Binding-site contacts:
Ligand atom CL contacts residue LEU40 of chain 2.A at 3.6 Å.
Ligand atom CL contacts residue ARG39 of chain 2.A at 3.4 Å.
Ligand atom C11 contacts residue EDO1 of chain 2.D at 3.6 Å.
Ligand atom C16 contacts residue TYR73 of chain 1.A at 3.4 Å (hydrophobic).
Ligand atom C11 contacts residue MET66 of chain 1.A at 3.5 Å (hydrophobic).
Ligand atom C12 contacts residue ASN36 of chain 2.A at 3.7 Å.
Ligand atom N4 contacts residue MET66 of chain 1.A at 3.2 Å (h-bond).
Ligand atom C18 contacts residue ALA67 of chain 1.A at 3.4 Å (hydrophobic).
Ligand atom C9 contacts residue GLY70 of chain 1.A at 3.3 Å.
Ligand atom C contacts residue GLU130 of chain 1.A at 3.7 Å.
Ligand atom C14 contacts residue EDO1 of chain 2.D at 3.7 Å.
Ligand atom C12 contacts residue TYR73 of chain 1.A at 3.6 Å (hydrophobic).
Ligand atom O contacts residue GLU130 of chain 1.A at 2.9 Å (salt-bridge).
Ligand atom C13 contacts residue EDO1 of chain 2.D at 3.5 Å.
Ligand atom C contacts residue GLN128 of chain 1.A at 3.1 Å.
Ligand atom N2 contacts residue ASN36 of chain 2.A at 3.6 Å (h-bond).
Ligand atom C5 contacts residue ALA67 of chain 1.A at 3.3 Å (hydrophobic).
Ligand atom C7 contacts residue EDO1 of chain 2.D at 3.5 Å.
Ligand atom C18 contacts residue ASN36 of chain 2.A at 3.6 Å.
Ligand atom O1 contacts residue HIS131 of chain 1.A at 3.8 Å.
Ligand atom N4 contacts residue ALA67 of chain 1.A at 3.4 Å (h-bond).
Ligand atom O contacts residue MET129 of chain 1.A at 3.6 Å.
Ligand atom C1 contacts residue GLN128 of chain 1.A at 3.3 Å.
Ligand atom C2 contacts residue ALA67 of chain 1.A at 3.8 Å (hydrophobic).
Ligand atom C18 contacts residue MET66 of chain 1.A at 3.7 Å (hydrophobic).
Ligand atom C17 contacts residue TYR73 of chain 1.A at 3.5 Å (hydrophobic).
Ligand atom N4 contacts residue LEU40 of chain 2.A at 3.5 Å.
Ligand atom N contacts residue GLN128 of chain 1.A at 3.2 Å (h-bond).
Ligand atom C17 contacts residue MET66 of chain 1.A at 3.5 Å (hydrophobic).
Ligand atom C8 contacts residue GLY70 of chain 1.A at 3.5 Å.
Ligand atom C6 contacts residue ASP32 of chain 2.A at 3.4 Å.
Ligand atom C3 contacts residue EDO1 of chain 2.D at 3.6 Å.
Ligand atom N2 contacts residue MET66 of chain 1.A at 2.9 Å (h-bond).
Ligand atom C10 contacts residue TYR73 of chain 1.A at 3.8 Å (hydrophobic).
Ligand atom C2 contacts residue CYS68 of chain 1.A at 3.4 Å (hydrophobic).
Ligand atom C18 contacts residue EDO1 of chain 2.D at 3.3 Å.
Ligand atom N contacts residue GLY70 of chain 1.A at 3.7 Å.
Ligand atom O contacts residue GLN128 of chain 1.A at 3.2 Å (h-bond).
Ligand atom N2 contacts residue TYR73 of chain 1.A at 3.7 Å.
Ligand atom C15 contacts residue TYR73 of chain 1.A at 3.5 Å (hydrophobic).

Sequence of chain 2.A:
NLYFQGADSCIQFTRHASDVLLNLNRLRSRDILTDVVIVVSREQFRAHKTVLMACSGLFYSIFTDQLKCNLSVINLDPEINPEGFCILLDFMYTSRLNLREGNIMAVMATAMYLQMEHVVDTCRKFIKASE

Sequence of chain 1.A:
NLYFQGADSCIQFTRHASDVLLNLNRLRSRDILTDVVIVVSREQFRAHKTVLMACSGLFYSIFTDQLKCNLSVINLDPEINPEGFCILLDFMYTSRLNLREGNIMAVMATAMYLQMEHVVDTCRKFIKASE

A small-molecule ligand and the protein it binds are described below.
Small molecule (SMILES): Cn1c(=O)n(CCC(C)(C)O)c2cc(Nc3ccnc(Cl)c3C#N)ccc21